Binding-site contacts:
Ligand atom C6 contacts residue ALA166 of chain 1.D at 4.0 Å (hydrophobic).
Ligand atom O1A contacts residue FPS1 of chain 1.K at 3.3 Å.
Ligand atom C4 contacts residue GLN202 of chain 1.D at 3.5 Å.
Ligand atom C5 contacts residue LEU201 of chain 1.D at 3.6 Å (hydrophobic).
Ligand atom PA contacts residue SER43 of chain 1.D at 4.0 Å.
Ligand atom O3A contacts residue SER43 of chain 1.D at 4.0 Å.
Ligand atom PB contacts residue ARG42 of chain 1.D at 4.0 Å.
Ligand atom S1 contacts residue FPS1 of chain 1.K at 3.6 Å.
Ligand atom O3B contacts residue SER43 of chain 1.D at 2.9 Å.
Ligand atom C11 contacts residue LEU201 of chain 1.D at 3.7 Å (hydrophobic).
Ligand atom C14 contacts residue PHE278 of chain 1.D at 3.8 Å (hydrophobic).
Ligand atom C13 contacts residue MET197 of chain 1.D at 3.9 Å (hydrophobic).
Ligand atom C10 contacts residue LEU201 of chain 1.D at 4.0 Å (hydrophobic).
Ligand atom C1 contacts residue ASN205 of chain 1.D at 4.1 Å.
Ligand atom C10 contacts residue GLY170 of chain 1.D at 4.0 Å.
Ligand atom C14 contacts residue CYS279 of chain 1.D at 3.7 Å (hydrophobic).
Ligand atom C7 contacts residue LEU201 of chain 1.D at 4.0 Å (hydrophobic).
Ligand atom C13 contacts residue GLY170 of chain 1.D at 3.8 Å.
Ligand atom C9 contacts residue LEU201 of chain 1.D at 3.9 Å (hydrophobic).
Ligand atom O1B contacts residue ARG42 of chain 1.D at 3.8 Å.
Ligand atom O1B contacts residue SER43 of chain 1.D at 2.6 Å (h-bond).
Ligand atom C15 contacts residue GLY170 of chain 1.D at 3.7 Å.
Ligand atom PB contacts residue SER43 of chain 1.D at 3.5 Å.
Ligand atom C9 contacts residue PHE44 of chain 1.D at 3.8 Å (hydrophobic).
Ligand atom O1A contacts residue ARG67 of chain 1.D at 3.0 Å (salt-bridge).
Ligand atom C12 contacts residue MET197 of chain 1.D at 3.5 Å (hydrophobic).
Ligand atom C8 contacts residue VAL169 of chain 1.D at 3.9 Å (hydrophobic).
Ligand atom O3B contacts residue ARG42 of chain 1.D at 3.8 Å.
Ligand atom C7 contacts residue ALA166 of chain 1.D at 3.9 Å (hydrophobic).
Ligand atom C15 contacts residue MET197 of chain 1.D at 3.8 Å (hydrophobic).
Ligand atom O2B contacts residue ARG42 of chain 1.D at 2.8 Å (salt-bridge).
Ligand atom C7 contacts residue VAL169 of chain 1.D at 4.0 Å (hydrophobic).
Ligand atom C15 contacts residue TYR266 of chain 1.D at 3.1 Å (hydrophobic).
Ligand atom O2A contacts residue SER43 of chain 1.D at 2.9 Å (h-bond).
Ligand atom C9 contacts residue FPS1 of chain 1.K at 3.9 Å.
Ligand atom C12 contacts residue GLY170 of chain 1.D at 3.6 Å.
Ligand atom C15 contacts residue SER174 of chain 1.D at 3.8 Å.
Ligand atom C8 contacts residue LEU201 of chain 1.D at 3.7 Å (hydrophobic).
Ligand atom O2A contacts residue ARG67 of chain 1.D at 3.8 Å.
Ligand atom C14 contacts residue LEU173 of chain 1.D at 3.5 Å (hydrophobic).

Sequence of chain 1.D:
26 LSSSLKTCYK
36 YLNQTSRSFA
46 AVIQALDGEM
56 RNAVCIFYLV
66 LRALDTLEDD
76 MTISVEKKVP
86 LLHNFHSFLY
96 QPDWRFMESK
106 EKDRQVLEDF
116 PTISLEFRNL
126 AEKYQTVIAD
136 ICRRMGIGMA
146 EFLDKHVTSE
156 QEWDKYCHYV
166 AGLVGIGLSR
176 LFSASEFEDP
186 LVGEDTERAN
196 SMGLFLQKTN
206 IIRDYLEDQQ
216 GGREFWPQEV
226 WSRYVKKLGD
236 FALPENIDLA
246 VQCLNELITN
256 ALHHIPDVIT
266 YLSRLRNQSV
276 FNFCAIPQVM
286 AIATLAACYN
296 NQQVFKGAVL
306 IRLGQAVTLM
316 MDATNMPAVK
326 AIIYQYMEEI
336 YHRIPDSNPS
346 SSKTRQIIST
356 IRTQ

The small molecule below binds the protein below.
Small molecule (SMILES): CC(C)=CCC/C(C)=C/CC/C(C)=C/CS[P](=O)(O)OP(=O)(O)O